The small molecule below binds the protein below.
Small molecule (SMILES): Cc1cc(CN2CCC[C@H](c3cc(C(F)F)nc4ncnn34)C2)cc(Cl)n1

Sequence of chain 2.C:
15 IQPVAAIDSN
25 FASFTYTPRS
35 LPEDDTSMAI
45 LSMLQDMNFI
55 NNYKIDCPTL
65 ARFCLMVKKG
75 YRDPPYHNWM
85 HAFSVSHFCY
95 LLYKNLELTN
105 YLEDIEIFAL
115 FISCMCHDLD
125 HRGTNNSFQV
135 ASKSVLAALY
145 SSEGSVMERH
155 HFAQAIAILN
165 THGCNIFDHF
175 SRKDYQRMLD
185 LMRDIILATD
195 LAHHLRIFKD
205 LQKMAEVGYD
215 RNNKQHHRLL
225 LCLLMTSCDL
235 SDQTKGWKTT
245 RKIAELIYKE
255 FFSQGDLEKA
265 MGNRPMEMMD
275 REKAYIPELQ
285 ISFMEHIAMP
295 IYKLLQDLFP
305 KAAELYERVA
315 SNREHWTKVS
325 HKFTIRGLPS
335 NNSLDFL

Binding-site contacts:
Ligand atom C26 contacts residue ILE291 of chain 2.C at 3.7 Å (hydrophobic).
Ligand atom N6 contacts residue PHE255 of chain 2.C at 3.7 Å.
Ligand atom F25 contacts residue ILE247 of chain 2.C at 3.3 Å.
Ligand atom C12 contacts residue MET272 of chain 2.C at 3.5 Å (hydrophobic).
Ligand atom C12 contacts residue PHE287 of chain 2.C at 3.7 Å (hydrophobic).
Ligand atom F25 contacts residue ASP236 of chain 2.C at 3.2 Å.
Ligand atom C19 contacts residue ILE251 of chain 2.C at 3.9 Å (hydrophobic).
Ligand atom C18 contacts residue TYR80 of chain 2.C at 3.8 Å (hydrophobic).
Ligand atom C14 contacts residue ILE251 of chain 2.C at 3.5 Å (hydrophobic).
Ligand atom CL1 contacts residue TYR252 of chain 2.C at 3.2 Å.
Ligand atom N22 contacts residue PHE287 of chain 2.C at 3.6 Å.
Ligand atom N15 contacts residue PHE287 of chain 2.C at 3.9 Å.
Ligand atom C23 contacts residue ASP233 of chain 2.C at 3.9 Å.
Ligand atom C2 contacts residue ILE251 of chain 2.C at 3.5 Å (hydrophobic).
Ligand atom N22 contacts residue GLN284 of chain 2.C at 3.4 Å (h-bond).
Ligand atom C13 contacts residue MET272 of chain 2.C at 3.8 Å (hydrophobic).
Ligand atom C13 contacts residue PHE287 of chain 2.C at 3.9 Å (hydrophobic).
Ligand atom C21 contacts residue PHE287 of chain 2.C at 3.8 Å (hydrophobic).
Ligand atom N11 contacts residue PHE287 of chain 2.C at 3.6 Å.
Ligand atom N15 contacts residue ILE251 of chain 2.C at 3.9 Å.
Ligand atom C3 contacts residue ILE251 of chain 2.C at 3.7 Å (hydrophobic).
Ligand atom N20 contacts residue ILE251 of chain 2.C at 3.8 Å.
Ligand atom C13 contacts residue PHE255 of chain 2.C at 3.7 Å (hydrophobic).
Ligand atom F25 contacts residue TYR80 of chain 2.C at 2.8 Å.
Ligand atom N11 contacts residue MET272 of chain 2.C at 3.3 Å.
Ligand atom F24 contacts residue LEU234 of chain 2.C at 3.1 Å.
Ligand atom C7 contacts residue LEU195 of chain 2.C at 3.8 Å (hydrophobic).
Ligand atom C21 contacts residue GLN284 of chain 2.C at 2.9 Å.
Ligand atom C4 contacts residue HIS81 of chain 2.C at 3.7 Å.
Ligand atom C16 contacts residue PHE287 of chain 2.C at 3.6 Å (hydrophobic).
Ligand atom C1 contacts residue PHE287 of chain 2.C at 3.7 Å (hydrophobic).
Ligand atom C10 contacts residue MET272 of chain 2.C at 3.6 Å (hydrophobic).
Ligand atom C8 contacts residue PHE287 of chain 2.C at 3.9 Å (hydrophobic).
Ligand atom N17 contacts residue GLN237 of chain 2.C at 3.0 Å (h-bond).
Ligand atom C9 contacts residue PHE287 of chain 2.C at 3.8 Å (hydrophobic).
Ligand atom C16 contacts residue GLN237 of chain 2.C at 3.7 Å.
Ligand atom N22 contacts residue GLN237 of chain 2.C at 3.6 Å (h-bond).
Ligand atom C10 contacts residue PHE287 of chain 2.C at 3.6 Å (hydrophobic).
Ligand atom F24 contacts residue GLN237 of chain 2.C at 3.4 Å.
Ligand atom C23 contacts residue TYR80 of chain 2.C at 3.0 Å (hydrophobic).